Binding-site contacts:
Ligand atom N03 contacts residue LEU7 of chain 1.D at 3.8 Å.
Ligand atom N02 contacts residue TYR75 of chain 1.E at 3.7 Å.
Ligand atom C07 contacts residue TYR100 of chain 1.E at 3.7 Å (hydrophobic).
Ligand atom C13 contacts residue VAL9 of chain 1.D at 3.6 Å (hydrophobic).
Ligand atom C12 contacts residue TYR124 of chain 1.E at 3.6 Å (hydrophobic).
Ligand atom O contacts residue TYR10 of chain 1.E at 3.6 Å.
Ligand atom N05 contacts residue SER117 of chain 1.E at 3.2 Å (h-bond).
Ligand atom C04 contacts residue ASP115 of chain 1.E at 3.6 Å.
Ligand atom C02 contacts residue TRP148 of chain 1.E at 3.7 Å (hydrophobic).
Ligand atom N contacts residue VAL9 of chain 1.D at 3.4 Å.
Ligand atom N05 contacts residue ILE125 of chain 1.E at 2.9 Å (h-bond).
Ligand atom N04 contacts residue TRP148 of chain 1.E at 3.5 Å.
Ligand atom C contacts residue ILE96 of chain 1.E at 3.7 Å (hydrophobic).
Ligand atom O contacts residue TYR75 of chain 1.E at 2.8 Å (h-bond).
Ligand atom C05 contacts residue LEU7 of chain 1.D at 3.5 Å (hydrophobic).
Ligand atom N04 contacts residue ILE125 of chain 1.E at 3.8 Å.
Ligand atom C13 contacts residue ILE96 of chain 1.E at 3.6 Å (hydrophobic).
Ligand atom N05 contacts residue GLN116 of chain 1.E at 3.5 Å.
Ligand atom C03 contacts residue TYR75 of chain 1.E at 3.6 Å (hydrophobic).
Ligand atom C02 contacts residue VAL98 of chain 1.E at 3.7 Å (hydrophobic).
Ligand atom C06 contacts residue ILE3 of chain 1.D at 3.6 Å (hydrophobic).
Ligand atom C08 contacts residue TYR10 of chain 1.E at 3.7 Å (hydrophobic).
Ligand atom C11 contacts residue SER117 of chain 1.E at 3.4 Å.
Ligand atom N05 contacts residue ASP115 of chain 1.E at 3.6 Å.
Ligand atom C07 contacts residue ILE3 of chain 1.D at 3.6 Å (hydrophobic).
Ligand atom C01 contacts residue ASP115 of chain 1.E at 3.8 Å.
Ligand atom C01 contacts residue TRP148 of chain 1.E at 3.6 Å (hydrophobic).
Ligand atom C10 contacts residue TRP148 of chain 1.E at 3.6 Å (hydrophobic).
Ligand atom C11 contacts residue ASP115 of chain 1.E at 3.7 Å.
Ligand atom N04 contacts residue SER117 of chain 1.E at 2.8 Å (h-bond).
Ligand atom C08 contacts residue TYR100 of chain 1.E at 3.4 Å (hydrophobic).
Ligand atom C12 contacts residue VAL9 of chain 1.D at 3.6 Å (hydrophobic).
Ligand atom C12 contacts residue SER117 of chain 1.E at 3.4 Å.
Ligand atom N01 contacts residue ASP115 of chain 1.E at 2.9 Å (salt-bridge).
Ligand atom C11 contacts residue TRP148 of chain 1.E at 3.5 Å (hydrophobic).
Ligand atom N01 contacts residue TRP148 of chain 1.E at 3.5 Å.
Ligand atom C10 contacts residue VAL98 of chain 1.E at 3.6 Å (hydrophobic).
Ligand atom C09 contacts residue ASP115 of chain 1.E at 3.3 Å.
Ligand atom C09 contacts residue VAL98 of chain 1.E at 3.8 Å (hydrophobic).
Ligand atom C contacts residue SER117 of chain 1.E at 3.3 Å.

A protein and the small-molecule ligand that binds it are described below.
Small molecule (SMILES): Nc1nc(NC2CC2)c2ncn([C@H]3C=C[C@@H](CO)C3)c2n1

Sequence of chain 1.E:
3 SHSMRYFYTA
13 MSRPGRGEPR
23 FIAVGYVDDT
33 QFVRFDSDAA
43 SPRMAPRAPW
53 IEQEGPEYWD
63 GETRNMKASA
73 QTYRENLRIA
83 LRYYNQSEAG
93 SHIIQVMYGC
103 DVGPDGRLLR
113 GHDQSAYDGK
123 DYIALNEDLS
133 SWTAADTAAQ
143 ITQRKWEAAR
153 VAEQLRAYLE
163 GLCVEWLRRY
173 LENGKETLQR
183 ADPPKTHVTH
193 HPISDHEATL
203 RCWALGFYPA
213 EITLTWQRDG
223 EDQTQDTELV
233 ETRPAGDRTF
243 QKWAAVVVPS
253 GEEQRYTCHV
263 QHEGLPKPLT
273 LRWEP

Sequence of chain 1.D:
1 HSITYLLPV